Binding-site contacts:
Ligand atom O2 contacts residue ARG439 of chain 1.A at 3.2 Å (salt-bridge).
Ligand atom C4' contacts residue LYS222 of chain 1.A at 3.4 Å.
Ligand atom O4 contacts residue LEU268 of chain 1.A at 3.5 Å (h-bond).
Ligand atom O2' contacts residue ARG262 of chain 1.B at 2.9 Å (salt-bridge).
Ligand atom N1 contacts residue ILE233 of chain 1.A at 3.5 Å.
Ligand atom O4' contacts residue PHE163 of chain 1.A at 3.3 Å.
Ligand atom C6' contacts residue GLU162 of chain 1.A at 3.3 Å.
Ligand atom C4D contacts residue TYR274 of chain 1.A at 3.6 Å (hydrophobic).
Ligand atom O5' contacts residue CYS278 of chain 1.A at 3.4 Å.
Ligand atom O'P contacts residue LEU164 of chain 1.A at 3.3 Å (h-bond).
Ligand atom C4' contacts residue LEU164 of chain 1.A at 3.4 Å (hydrophobic).
Ligand atom O'Q contacts residue ASN226 of chain 1.A at 3.0 Å (h-bond).
Ligand atom O4' contacts residue LEU164 of chain 1.A at 2.7 Å (h-bond).
Ligand atom C6' contacts residue TYR18 of chain 1.A at 3.6 Å (hydrophobic).
Ligand atom O2 contacts residue ILE233 of chain 1.A at 3.6 Å.
Ligand atom O3D contacts residue GLY275 of chain 1.A at 3.1 Å (h-bond).
Ligand atom O4D contacts residue TYR274 of chain 1.A at 3.3 Å.
Ligand atom O'P contacts residue TYR18 of chain 1.A at 2.5 Å (h-bond).
Ligand atom O2A contacts residue PHE279 of chain 1.A at 3.4 Å.
Ligand atom N3 contacts residue TYR269 of chain 1.A at 3.0 Å (h-bond).
Ligand atom C1' contacts residue PHE279 of chain 1.A at 3.5 Å (hydrophobic).
Ligand atom C6' contacts residue CYS278 of chain 1.A at 3.2 Å (hydrophobic).
Ligand atom O'Q contacts residue GLU162 of chain 1.A at 3.4 Å (salt-bridge).
Ligand atom O'P contacts residue GLU162 of chain 1.A at 2.6 Å (salt-bridge).
Ligand atom O3D contacts residue PHE338 of chain 1.A at 3.0 Å (h-bond).
Ligand atom O4D contacts residue ILE233 of chain 1.A at 3.5 Å.
Ligand atom C5' contacts residue LEU164 of chain 1.A at 3.3 Å (hydrophobic).
Ligand atom O'Q contacts residue LYS222 of chain 1.A at 2.9 Å (salt-bridge).
Ligand atom O'P contacts residue CYS278 of chain 1.A at 3.2 Å (h-bond).
Ligand atom O'Q contacts residue CYS278 of chain 1.A at 3.4 Å (h-bond).
Ligand atom O3' contacts residue ARG262 of chain 1.B at 2.9 Å (salt-bridge).
Ligand atom C6' contacts residue LYS222 of chain 1.A at 3.5 Å.
Ligand atom O3A contacts residue LYS339 of chain 1.A at 3.4 Å (salt-bridge).
Ligand atom O4 contacts residue PHE267 of chain 1.A at 3.2 Å.
Ligand atom O2A contacts residue PHE267 of chain 1.A at 3.3 Å.
Ligand atom O2D contacts residue PHE338 of chain 1.A at 3.6 Å (h-bond).
Ligand atom O4 contacts residue TYR269 of chain 1.A at 3.0 Å (h-bond).
Ligand atom O2B contacts residue LYS339 of chain 1.A at 2.8 Å (salt-bridge).
Ligand atom O2B contacts residue GLU166 of chain 1.A at 3.4 Å (salt-bridge).
Ligand atom O4' contacts residue LYS222 of chain 1.A at 3.0 Å (salt-bridge).

The small molecule below binds the protein below.
Small molecule (SMILES): O=C(O)[C@H]1O[C@H](O[P](=O)(O)O[P](=O)(O)OC[C@H]2O[C@@H](n3ccc(=O)[nH]c3=O)[C@H](O)[C@@H]2O)[C@H](O)[C@@H](O)[C@@H]1O

Sequence of chain 1.B:
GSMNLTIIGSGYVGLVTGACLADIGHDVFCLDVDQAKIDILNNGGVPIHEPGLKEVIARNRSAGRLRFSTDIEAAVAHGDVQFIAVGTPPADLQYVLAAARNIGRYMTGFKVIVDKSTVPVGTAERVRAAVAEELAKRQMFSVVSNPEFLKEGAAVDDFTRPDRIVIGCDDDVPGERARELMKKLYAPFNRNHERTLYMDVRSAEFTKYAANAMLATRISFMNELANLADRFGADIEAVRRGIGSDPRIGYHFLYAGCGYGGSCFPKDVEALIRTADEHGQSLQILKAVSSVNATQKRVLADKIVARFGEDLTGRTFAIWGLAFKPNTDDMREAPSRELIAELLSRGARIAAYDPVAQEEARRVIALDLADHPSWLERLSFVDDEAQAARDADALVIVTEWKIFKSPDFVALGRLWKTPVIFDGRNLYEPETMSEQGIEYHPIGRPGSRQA

Sequence of chain 1.A:
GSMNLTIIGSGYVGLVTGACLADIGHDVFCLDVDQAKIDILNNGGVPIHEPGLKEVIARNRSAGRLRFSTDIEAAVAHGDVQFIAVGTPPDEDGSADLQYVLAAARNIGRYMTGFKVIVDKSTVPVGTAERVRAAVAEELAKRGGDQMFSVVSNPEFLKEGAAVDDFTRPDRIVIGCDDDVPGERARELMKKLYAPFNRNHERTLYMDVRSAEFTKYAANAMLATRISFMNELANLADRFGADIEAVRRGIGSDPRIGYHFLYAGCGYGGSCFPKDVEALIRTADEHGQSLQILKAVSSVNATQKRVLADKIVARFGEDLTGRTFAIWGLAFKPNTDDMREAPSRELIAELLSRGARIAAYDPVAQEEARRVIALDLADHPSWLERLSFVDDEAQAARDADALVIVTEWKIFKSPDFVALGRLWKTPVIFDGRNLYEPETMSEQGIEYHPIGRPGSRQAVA